Binding-site contacts:
Ligand atom C2' contacts residue DA4 of chain 47.D at 3.5 Å.
Ligand atom C5' contacts residue DA4 of chain 47.D at 4.0 Å.
Ligand atom C3' contacts residue DA4 of chain 47.D at 3.3 Å.
Ligand atom O3' contacts residue DA4 of chain 47.D at 4.2 Å.
Ligand atom OP1 contacts residue DA4 of chain 47.D at 2.2 Å.
Ligand atom C4' contacts residue DA4 of chain 47.D at 4.3 Å.
Ligand atom O5' contacts residue DA4 of chain 47.D at 4.0 Å.
Ligand atom P contacts residue DA4 of chain 47.D at 3.2 Å.
Ligand atom OP2 contacts residue DA4 of chain 47.D at 3.6 Å.

A small-molecule ligand and the protein it binds are described below.
Small molecule (SMILES): Nc1ccn([C@H]2C[C@H](O)[C@@H](COP(=O)(O)O)O2)c(=O)n1